Sequence of chain 14.A:
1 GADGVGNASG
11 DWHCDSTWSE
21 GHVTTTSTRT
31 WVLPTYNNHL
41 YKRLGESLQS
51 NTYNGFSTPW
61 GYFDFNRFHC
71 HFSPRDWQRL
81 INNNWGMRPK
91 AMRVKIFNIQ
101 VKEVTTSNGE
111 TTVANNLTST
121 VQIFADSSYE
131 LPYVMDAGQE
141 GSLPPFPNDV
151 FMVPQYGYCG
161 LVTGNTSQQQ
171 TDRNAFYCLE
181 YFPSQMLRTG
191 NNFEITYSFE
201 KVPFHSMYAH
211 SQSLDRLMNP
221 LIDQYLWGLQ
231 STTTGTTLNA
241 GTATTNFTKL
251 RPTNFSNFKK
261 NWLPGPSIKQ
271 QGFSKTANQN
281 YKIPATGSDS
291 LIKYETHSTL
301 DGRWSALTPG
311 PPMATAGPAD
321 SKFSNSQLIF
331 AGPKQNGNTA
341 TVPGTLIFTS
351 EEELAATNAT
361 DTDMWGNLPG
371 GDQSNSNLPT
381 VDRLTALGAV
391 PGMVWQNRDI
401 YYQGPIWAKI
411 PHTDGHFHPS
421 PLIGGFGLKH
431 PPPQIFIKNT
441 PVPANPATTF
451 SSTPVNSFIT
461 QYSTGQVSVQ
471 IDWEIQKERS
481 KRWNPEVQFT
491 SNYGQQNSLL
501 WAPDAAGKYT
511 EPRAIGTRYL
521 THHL

This small molecule binds to this protein.
Small molecule (SMILES): Nc1ncnc2c1ncn2[C@H]1C[C@H](O)[C@@H](COP(=O)(O)O)O1

Binding-site contacts:
Ligand atom N6 contacts residue PHE426 of chain 14.A at 3.8 Å.
Ligand atom N7 contacts residue PRO419 of chain 14.A at 4.3 Å.
Ligand atom P contacts residue HIS416 of chain 14.A at 4.0 Å.
Ligand atom N6 contacts residue VAL202 of chain 14.A at 4.0 Å.
Ligand atom O1P contacts residue HIS416 of chain 14.A at 4.2 Å.
Ligand atom N3 contacts residue PRO419 of chain 14.A at 4.3 Å.
Ligand atom N9 contacts residue HIS418 of chain 14.A at 4.3 Å.
Ligand atom O2P contacts residue HIS416 of chain 14.A at 2.8 Å (h-bond).
Ligand atom C6 contacts residue GLY427 of chain 14.A at 3.7 Å.
Ligand atom C6 contacts residue PRO203 of chain 14.A at 4.4 Å (hydrophobic).
Ligand atom O4' contacts residue HIS418 of chain 14.A at 4.1 Å.
Ligand atom N3 contacts residue PRO203 of chain 14.A at 4.4 Å.
Ligand atom C6 contacts residue SER420 of chain 14.A at 4.3 Å.
Ligand atom C8 contacts residue HIS418 of chain 14.A at 3.7 Å.
Ligand atom C1' contacts residue HIS418 of chain 14.A at 4.1 Å.
Ligand atom N6 contacts residue SER420 of chain 14.A at 4.0 Å.
Ligand atom C5 contacts residue PRO419 of chain 14.A at 3.7 Å (hydrophobic).
Ligand atom C2' contacts residue PRO203 of chain 14.A at 4.0 Å (hydrophobic).
Ligand atom C8 contacts residue PRO203 of chain 14.A at 4.4 Å (hydrophobic).
Ligand atom N1 contacts residue PRO419 of chain 14.A at 3.5 Å (h-bond).
Ligand atom N6 contacts residue PRO419 of chain 14.A at 3.4 Å (h-bond).
Ligand atom C5 contacts residue SER420 of chain 14.A at 4.3 Å.
Ligand atom O4' contacts residue PRO419 of chain 14.A at 4.3 Å.
Ligand atom N1 contacts residue GLY427 of chain 14.A at 2.7 Å (h-bond).
Ligand atom O5' contacts residue PRO419 of chain 14.A at 3.9 Å.
Ligand atom O2P contacts residue PRO419 of chain 14.A at 4.2 Å.
Ligand atom N7 contacts residue HIS418 of chain 14.A at 4.4 Å.
Ligand atom C2 contacts residue VAL202 of chain 14.A at 4.3 Å (hydrophobic).
Ligand atom N6 contacts residue GLY425 of chain 14.A at 4.1 Å.
Ligand atom N7 contacts residue SER420 of chain 14.A at 3.9 Å.
Ligand atom C2 contacts residue GLY427 of chain 14.A at 3.4 Å.
Ligand atom C5 contacts residue PRO203 of chain 14.A at 4.3 Å (hydrophobic).
Ligand atom N6 contacts residue GLY427 of chain 14.A at 2.8 Å (h-bond).
Ligand atom C4 contacts residue PRO203 of chain 14.A at 4.2 Å (hydrophobic).
Ligand atom C6 contacts residue PRO419 of chain 14.A at 3.2 Å (hydrophobic).
Ligand atom N9 contacts residue PRO203 of chain 14.A at 4.2 Å.
Ligand atom C4 contacts residue PRO419 of chain 14.A at 4.2 Å (hydrophobic).
Ligand atom N1 contacts residue VAL202 of chain 14.A at 3.7 Å.
Ligand atom C2 contacts residue PRO419 of chain 14.A at 4.0 Å (hydrophobic).
Ligand atom C6 contacts residue VAL202 of chain 14.A at 3.9 Å (hydrophobic).